Binding-site contacts:
Ligand atom O2B contacts residue MET17 of chain 1.C at 3.4 Å (h-bond).
Ligand atom O3A contacts residue ASP158 of chain 1.C at 3.4 Å (salt-bridge).
Ligand atom C5 contacts residue GLU215 of chain 1.C at 3.7 Å.
Ligand atom O3G contacts residue GLY14 of chain 1.C at 3.6 Å.
Ligand atom C4 contacts residue GLY303 of chain 1.C at 3.1 Å.
Ligand atom C8 contacts residue LYS337 of chain 1.C at 3.6 Å.
Ligand atom O1B contacts residue GLY14 of chain 1.C at 3.4 Å.
Ligand atom O3A contacts residue GLY157 of chain 1.C at 3.5 Å.
Ligand atom C5 contacts residue GLY303 of chain 1.C at 3.6 Å.
Ligand atom O2' contacts residue ARG211 of chain 1.C at 3.4 Å.
Ligand atom N9 contacts residue GLY303 of chain 1.C at 3.4 Å (h-bond).
Ligand atom O2' contacts residue GLU215 of chain 1.C at 2.6 Å (salt-bridge).
Ligand atom O1B contacts residue MG1 of chain 1.H at 3.0 Å.
Ligand atom N3 contacts residue LYS214 of chain 1.C at 3.1 Å (salt-bridge).
Ligand atom O4' contacts residue THR304 of chain 1.C at 3.6 Å (h-bond).
Ligand atom O1G contacts residue ASP158 of chain 1.C at 3.5 Å (salt-bridge).
Ligand atom O3G contacts residue MG1 of chain 1.H at 3.7 Å.
Ligand atom N3B contacts residue SER15 of chain 1.C at 3.0 Å (h-bond).
Ligand atom O2G contacts residue MG1 of chain 1.H at 2.4 Å.
Ligand atom O4' contacts residue GLY303 of chain 1.C at 3.2 Å.
Ligand atom O2G contacts residue GLY157 of chain 1.C at 3.6 Å.
Ligand atom O2B contacts residue GLY14 of chain 1.C at 3.7 Å.
Ligand atom C6 contacts residue MET306 of chain 1.C at 3.5 Å (hydrophobic).
Ligand atom PG contacts residue SER15 of chain 1.C at 3.6 Å.
Ligand atom N7 contacts residue LYS337 of chain 1.C at 3.3 Å.
Ligand atom N3 contacts residue GLY303 of chain 1.C at 3.2 Å (h-bond).
Ligand atom N6 contacts residue MET306 of chain 1.C at 3.6 Å.
Ligand atom O1G contacts residue GLY159 of chain 1.C at 3.6 Å.
Ligand atom O2B contacts residue GLY16 of chain 1.C at 3.6 Å (h-bond).
Ligand atom O1B contacts residue LYS19 of chain 1.C at 3.1 Å (salt-bridge).
Ligand atom N1 contacts residue MET306 of chain 1.C at 3.6 Å.
Ligand atom O1A contacts residue GLY303 of chain 1.C at 3.4 Å (h-bond).
Ligand atom PG contacts residue MG1 of chain 1.H at 3.6 Å.
Ligand atom O1G contacts residue SER15 of chain 1.C at 3.5 Å.
Ligand atom C2' contacts residue GLU215 of chain 1.C at 3.0 Å.
Ligand atom C4 contacts residue GLU215 of chain 1.C at 3.7 Å.
Ligand atom O3G contacts residue SER15 of chain 1.C at 3.1 Å (h-bond).
Ligand atom C2 contacts residue TYR307 of chain 1.C at 3.6 Å (hydrophobic).
Ligand atom N3B contacts residue ASP158 of chain 1.C at 3.5 Å (salt-bridge).
Ligand atom O2' contacts residue LYS214 of chain 1.C at 2.8 Å (salt-bridge).

Sequence of chain 1.C:
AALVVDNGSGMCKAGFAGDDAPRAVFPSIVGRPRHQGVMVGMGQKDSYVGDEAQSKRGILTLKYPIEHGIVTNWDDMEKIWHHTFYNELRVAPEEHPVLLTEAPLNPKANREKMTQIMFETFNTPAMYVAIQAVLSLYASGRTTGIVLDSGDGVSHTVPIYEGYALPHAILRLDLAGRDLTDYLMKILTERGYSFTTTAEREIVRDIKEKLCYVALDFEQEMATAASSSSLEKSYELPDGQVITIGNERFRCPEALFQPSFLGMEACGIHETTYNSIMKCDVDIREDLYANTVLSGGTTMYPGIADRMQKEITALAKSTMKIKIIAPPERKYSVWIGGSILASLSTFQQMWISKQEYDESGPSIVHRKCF

The protein below binds the small molecule below.
Small molecule (SMILES): Nc1ncnc2c1ncn2[C@@H]1O[C@H](CO[P](=O)(O)O[P](=O)(O)NP(=O)(O)O)[C@@H](O)[C@H]1O